A protein and the small-molecule ligand that binds it are described below.
Small molecule (SMILES): CC(=O)N[C@H]1[C@H]([C@H](O)[C@H](O)CO)O[C@@](O[C@H](CO)[C@@H](O)[C@@H]2O[C@@H](C(=O)O)C[C@H](O)[C@H]2NC(C)=O)(C(=O)O)C[C@@H]1O

Sequence of chain 29.B:
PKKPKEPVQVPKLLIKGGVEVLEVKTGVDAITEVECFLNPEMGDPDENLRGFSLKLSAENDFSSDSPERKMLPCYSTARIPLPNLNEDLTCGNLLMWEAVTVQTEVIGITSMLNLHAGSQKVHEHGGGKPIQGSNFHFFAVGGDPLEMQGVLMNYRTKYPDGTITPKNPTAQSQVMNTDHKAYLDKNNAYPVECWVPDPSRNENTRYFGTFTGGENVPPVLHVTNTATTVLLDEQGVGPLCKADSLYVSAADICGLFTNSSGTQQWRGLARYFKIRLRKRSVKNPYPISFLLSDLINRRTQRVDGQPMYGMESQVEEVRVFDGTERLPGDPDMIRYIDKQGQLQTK

Sequence of chain 29.A:
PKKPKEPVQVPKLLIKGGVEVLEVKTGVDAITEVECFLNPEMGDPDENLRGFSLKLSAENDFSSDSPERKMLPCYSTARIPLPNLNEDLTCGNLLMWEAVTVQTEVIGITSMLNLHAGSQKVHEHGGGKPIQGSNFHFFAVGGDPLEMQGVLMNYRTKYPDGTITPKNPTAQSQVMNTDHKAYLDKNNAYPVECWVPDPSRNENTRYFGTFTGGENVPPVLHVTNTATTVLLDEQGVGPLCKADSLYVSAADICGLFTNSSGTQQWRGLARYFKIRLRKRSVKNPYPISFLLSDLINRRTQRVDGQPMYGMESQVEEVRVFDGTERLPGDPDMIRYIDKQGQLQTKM

Binding-site contacts:
Ligand atom C10 contacts residue PHE75 of chain 29.B at 3.9 Å (hydrophobic).
Ligand atom C6 contacts residue ASN272 of chain 29.A at 3.5 Å.
Ligand atom O9 contacts residue LYS68 of chain 29.A at 2.8 Å (salt-bridge).
Ligand atom O1B contacts residue LYS68 of chain 29.A at 3.7 Å.
Ligand atom C1 contacts residue SER274 of chain 29.A at 3.4 Å.
Ligand atom C8 contacts residue GLN278 of chain 29.A at 3.7 Å.
Ligand atom O1B contacts residue SER274 of chain 29.A at 3.9 Å.
Ligand atom O1B contacts residue ASN272 of chain 29.A at 3.7 Å.
Ligand atom O8 contacts residue ASN272 of chain 29.A at 3.5 Å (h-bond).
Ligand atom C9 contacts residue GLN278 of chain 29.A at 3.2 Å.
Ligand atom O8 contacts residue LYS68 of chain 29.A at 3.9 Å.
Ligand atom C11 contacts residue PHE75 of chain 29.B at 3.5 Å (hydrophobic).
Ligand atom O10 contacts residue LEU62 of chain 29.A at 3.6 Å.
Ligand atom O9 contacts residue LEU67 of chain 29.A at 3.2 Å.
Ligand atom O8 contacts residue GLN278 of chain 29.A at 3.5 Å (h-bond).
Ligand atom C11 contacts residue ASN272 of chain 29.A at 3.4 Å.
Ligand atom C11 contacts residue THR276 of chain 29.A at 3.7 Å.
Ligand atom C4 contacts residue ASN272 of chain 29.A at 4.0 Å.
Ligand atom C11 contacts residue PHE270 of chain 29.A at 3.8 Å (hydrophobic).
Ligand atom C11 contacts residue PHE65 of chain 29.A at 3.7 Å (hydrophobic).
Ligand atom C1 contacts residue LYS68 of chain 29.A at 3.8 Å.
Ligand atom C5 contacts residue ASN272 of chain 29.A at 3.9 Å.
Ligand atom C11 contacts residue GLN278 of chain 29.A at 3.4 Å.
Ligand atom C10 contacts residue ASN272 of chain 29.A at 3.7 Å.
Ligand atom C1 contacts residue THR276 of chain 29.A at 3.5 Å.
Ligand atom O10 contacts residue PHE75 of chain 29.B at 3.5 Å.
Ligand atom C7 contacts residue GLN278 of chain 29.A at 3.8 Å.
Ligand atom C11 contacts residue HIS138 of chain 29.E at 3.4 Å.
Ligand atom N5 contacts residue ASN272 of chain 29.A at 3.1 Å (h-bond).
Ligand atom O8 contacts residue THR276 of chain 29.A at 3.2 Å.
Ligand atom C9 contacts residue LYS68 of chain 29.A at 3.8 Å.
Ligand atom C9 contacts residue LEU67 of chain 29.A at 3.9 Å (hydrophobic).
Ligand atom O1A contacts residue THR276 of chain 29.A at 3.4 Å (h-bond).
Ligand atom O1B contacts residue THR276 of chain 29.A at 2.8 Å (h-bond).
Ligand atom O1A contacts residue LYS68 of chain 29.A at 3.2 Å (salt-bridge).
Ligand atom N5 contacts residue GLN278 of chain 29.A at 3.7 Å.
Ligand atom C10 contacts residue GLN278 of chain 29.A at 4.0 Å.
Ligand atom O1A contacts residue SER274 of chain 29.A at 2.3 Å (h-bond).
Ligand atom C11 contacts residue LEU62 of chain 29.A at 4.0 Å (hydrophobic).
Ligand atom C10 contacts residue LEU62 of chain 29.A at 3.9 Å (hydrophobic).

Sequence of chain 29.E:
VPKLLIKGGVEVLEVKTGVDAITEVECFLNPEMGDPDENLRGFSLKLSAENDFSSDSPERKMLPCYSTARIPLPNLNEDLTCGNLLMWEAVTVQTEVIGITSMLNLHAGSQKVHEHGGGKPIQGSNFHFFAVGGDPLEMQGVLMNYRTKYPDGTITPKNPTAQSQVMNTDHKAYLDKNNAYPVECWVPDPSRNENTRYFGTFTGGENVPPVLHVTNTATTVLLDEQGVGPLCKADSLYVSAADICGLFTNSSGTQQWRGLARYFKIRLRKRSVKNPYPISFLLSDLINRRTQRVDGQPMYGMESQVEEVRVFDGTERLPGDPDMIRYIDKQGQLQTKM